A small-molecule ligand and the protein it binds are described below.
Small molecule (SMILES): CC(=O)N[C@@H]1[C@@H](O)[C@H](O)[C@@H](CO)O[C@H]1O

Sequence of chain 1.IB:
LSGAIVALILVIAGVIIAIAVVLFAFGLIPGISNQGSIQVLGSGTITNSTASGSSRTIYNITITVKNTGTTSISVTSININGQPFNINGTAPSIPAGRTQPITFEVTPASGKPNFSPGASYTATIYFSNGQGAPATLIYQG

Binding-site contacts:
Ligand atom C4 contacts residue ASN88 of chain 1.IB at 4.3 Å.
Ligand atom N2 contacts residue ARG56 of chain 1.IB at 2.5 Å (salt-bridge).
Ligand atom C7 contacts residue ASN88 of chain 1.IB at 4.2 Å.
Ligand atom O5 contacts residue GLY89 of chain 1.IB at 3.7 Å.
Ligand atom C5 contacts residue GLY89 of chain 1.IB at 4.3 Å.
Ligand atom C3 contacts residue ARG56 of chain 1.IB at 4.2 Å.
Ligand atom O5 contacts residue ASN88 of chain 1.IB at 2.5 Å (h-bond).
Ligand atom C2 contacts residue GLU105 of chain 1.IB at 4.2 Å.
Ligand atom C2 contacts residue ILE58 of chain 1.IB at 3.9 Å (hydrophobic).
Ligand atom C2 contacts residue ASN88 of chain 1.IB at 2.6 Å.
Ligand atom C1 contacts residue ASN88 of chain 1.IB at 1.5 Å.
Ligand atom C8 contacts residue ILE58 of chain 1.IB at 3.6 Å (hydrophobic).
Ligand atom C3 contacts residue ASN88 of chain 1.IB at 3.9 Å.
Ligand atom N2 contacts residue ILE58 of chain 1.IB at 3.2 Å.
Ligand atom O7 contacts residue ILE58 of chain 1.IB at 4.0 Å.
Ligand atom C1 contacts residue ILE58 of chain 1.IB at 4.2 Å (hydrophobic).
Ligand atom N2 contacts residue ASN88 of chain 1.IB at 2.9 Å (h-bond).
Ligand atom O6 contacts residue GLY89 of chain 1.IB at 4.4 Å.
Ligand atom C1 contacts residue ARG56 of chain 1.IB at 3.2 Å.
Ligand atom C7 contacts residue ILE58 of chain 1.IB at 3.4 Å (hydrophobic).
Ligand atom C8 contacts residue ARG56 of chain 1.IB at 3.2 Å.
Ligand atom C8 contacts residue SER54 of chain 1.IB at 4.4 Å.
Ligand atom C2 contacts residue ARG56 of chain 1.IB at 3.4 Å.
Ligand atom C7 contacts residue ARG56 of chain 1.IB at 3.4 Å.
Ligand atom C5 contacts residue ASN88 of chain 1.IB at 3.7 Å.
Ligand atom C6 contacts residue GLY89 of chain 1.IB at 3.5 Å.